Binding-site contacts:
Ligand atom C5 contacts residue MET133 of chain 1.B at 4.4 Å (hydrophobic).
Ligand atom C9 contacts residue MET133 of chain 1.B at 3.8 Å (hydrophobic).
Ligand atom O4 contacts residue TYR211 of chain 1.A at 4.2 Å.
Ligand atom C3 contacts residue MET133 of chain 1.B at 3.6 Å (hydrophobic).
Ligand atom C2 contacts residue TRP162 of chain 1.A at 3.2 Å (hydrophobic).
Ligand atom C6 contacts residue ARG123 of chain 1.B at 3.9 Å.
Ligand atom O4 contacts residue CYS206 of chain 1.A at 4.5 Å.
Ligand atom C8 contacts residue MET133 of chain 1.B at 4.1 Å (hydrophobic).
Ligand atom C9 contacts residue TRP162 of chain 1.A at 3.3 Å (hydrophobic).
Ligand atom C6 contacts residue THR163 of chain 1.A at 3.9 Å.
Ligand atom O4 contacts residue THR163 of chain 1.A at 4.4 Å.
Ligand atom C3 contacts residue TRP162 of chain 1.A at 3.3 Å (hydrophobic).
Ligand atom C10 contacts residue SER161 of chain 1.A at 3.9 Å.
Ligand atom O7 contacts residue THR163 of chain 1.A at 4.1 Å.
Ligand atom C10 contacts residue TYR211 of chain 1.A at 3.6 Å (hydrophobic).
Ligand atom C10 contacts residue TRP162 of chain 1.A at 3.6 Å (hydrophobic).
Ligand atom N1 contacts residue TYR211 of chain 1.A at 4.5 Å.
Ligand atom O7 contacts residue MET133 of chain 1.B at 3.8 Å.
Ligand atom C8 contacts residue TRP72 of chain 1.B at 4.3 Å (hydrophobic).
Ligand atom O4 contacts residue MET133 of chain 1.B at 4.4 Å.
Ligand atom C2 contacts residue TYR211 of chain 1.A at 3.6 Å (hydrophobic).
Ligand atom C3 contacts residue CYS206 of chain 1.A at 4.3 Å (hydrophobic).
Ligand atom N1 contacts residue MET133 of chain 1.B at 4.4 Å.
Ligand atom C5 contacts residue TRP162 of chain 1.A at 3.8 Å (hydrophobic).
Ligand atom C5 contacts residue THR163 of chain 1.A at 4.1 Å.
Ligand atom O4 contacts residue TRP162 of chain 1.A at 3.6 Å (h-bond).
Ligand atom C10 contacts residue TYR108 of chain 1.A at 3.4 Å (hydrophobic).
Ligand atom C6 contacts residue LEU131 of chain 1.B at 4.0 Å (hydrophobic).
Ligand atom N1 contacts residue TYR204 of chain 1.A at 4.3 Å.
Ligand atom N1 contacts residue TRP162 of chain 1.A at 3.5 Å (h-bond).
Ligand atom C10 contacts residue TYR204 of chain 1.A at 3.8 Å (hydrophobic).
Ligand atom O7 contacts residue TRP162 of chain 1.A at 3.6 Å.
Ligand atom C8 contacts residue TYR204 of chain 1.A at 3.5 Å (hydrophobic).

Sequence of chain 1.B:
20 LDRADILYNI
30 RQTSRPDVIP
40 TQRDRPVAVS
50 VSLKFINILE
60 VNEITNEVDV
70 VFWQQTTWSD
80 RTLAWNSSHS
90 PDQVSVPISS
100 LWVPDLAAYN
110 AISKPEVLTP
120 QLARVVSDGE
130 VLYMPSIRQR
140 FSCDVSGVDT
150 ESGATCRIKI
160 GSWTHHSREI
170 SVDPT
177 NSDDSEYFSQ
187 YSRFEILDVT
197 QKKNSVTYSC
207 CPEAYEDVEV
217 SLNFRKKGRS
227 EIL

Sequence of chain 1.A:
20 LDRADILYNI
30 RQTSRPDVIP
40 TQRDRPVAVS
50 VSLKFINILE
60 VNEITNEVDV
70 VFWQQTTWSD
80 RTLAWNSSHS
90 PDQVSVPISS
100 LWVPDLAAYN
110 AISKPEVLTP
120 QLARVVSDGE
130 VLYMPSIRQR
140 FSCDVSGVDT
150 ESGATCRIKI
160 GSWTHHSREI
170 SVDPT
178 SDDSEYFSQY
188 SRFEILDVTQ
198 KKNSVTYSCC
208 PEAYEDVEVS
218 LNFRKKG

A protein and the small-molecule ligand that binds it are described below.
Small molecule (SMILES): CC(=O)OCC[N+](C)(C)C